Binding-site contacts:
Ligand atom C5 contacts residue ASN709 of chain 1.B at 3.6 Å.
Ligand atom C6 contacts residue ASP796 of chain 1.A at 4.4 Å.
Ligand atom O7 contacts residue ASN709 of chain 1.B at 2.5 Å (h-bond).
Ligand atom O5 contacts residue ASP796 of chain 1.A at 3.7 Å.
Ligand atom N2 contacts residue ASN709 of chain 1.B at 2.9 Å (h-bond).
Ligand atom C1 contacts residue ASN709 of chain 1.B at 1.4 Å.
Ligand atom O5 contacts residue ASN709 of chain 1.B at 2.3 Å (h-bond).
Ligand atom C8 contacts residue GLY1131 of chain 1.B at 3.5 Å.
Ligand atom C8 contacts residue ASN709 of chain 1.B at 4.2 Å.
Ligand atom C2 contacts residue ASN709 of chain 1.B at 2.4 Å.
Ligand atom C4 contacts residue ASN709 of chain 1.B at 4.2 Å.
Ligand atom C7 contacts residue ASN709 of chain 1.B at 2.9 Å.
Ligand atom C3 contacts residue ASN709 of chain 1.B at 3.8 Å.
Ligand atom C1 contacts residue ASP796 of chain 1.A at 4.5 Å.

Sequence of chain 1.A:
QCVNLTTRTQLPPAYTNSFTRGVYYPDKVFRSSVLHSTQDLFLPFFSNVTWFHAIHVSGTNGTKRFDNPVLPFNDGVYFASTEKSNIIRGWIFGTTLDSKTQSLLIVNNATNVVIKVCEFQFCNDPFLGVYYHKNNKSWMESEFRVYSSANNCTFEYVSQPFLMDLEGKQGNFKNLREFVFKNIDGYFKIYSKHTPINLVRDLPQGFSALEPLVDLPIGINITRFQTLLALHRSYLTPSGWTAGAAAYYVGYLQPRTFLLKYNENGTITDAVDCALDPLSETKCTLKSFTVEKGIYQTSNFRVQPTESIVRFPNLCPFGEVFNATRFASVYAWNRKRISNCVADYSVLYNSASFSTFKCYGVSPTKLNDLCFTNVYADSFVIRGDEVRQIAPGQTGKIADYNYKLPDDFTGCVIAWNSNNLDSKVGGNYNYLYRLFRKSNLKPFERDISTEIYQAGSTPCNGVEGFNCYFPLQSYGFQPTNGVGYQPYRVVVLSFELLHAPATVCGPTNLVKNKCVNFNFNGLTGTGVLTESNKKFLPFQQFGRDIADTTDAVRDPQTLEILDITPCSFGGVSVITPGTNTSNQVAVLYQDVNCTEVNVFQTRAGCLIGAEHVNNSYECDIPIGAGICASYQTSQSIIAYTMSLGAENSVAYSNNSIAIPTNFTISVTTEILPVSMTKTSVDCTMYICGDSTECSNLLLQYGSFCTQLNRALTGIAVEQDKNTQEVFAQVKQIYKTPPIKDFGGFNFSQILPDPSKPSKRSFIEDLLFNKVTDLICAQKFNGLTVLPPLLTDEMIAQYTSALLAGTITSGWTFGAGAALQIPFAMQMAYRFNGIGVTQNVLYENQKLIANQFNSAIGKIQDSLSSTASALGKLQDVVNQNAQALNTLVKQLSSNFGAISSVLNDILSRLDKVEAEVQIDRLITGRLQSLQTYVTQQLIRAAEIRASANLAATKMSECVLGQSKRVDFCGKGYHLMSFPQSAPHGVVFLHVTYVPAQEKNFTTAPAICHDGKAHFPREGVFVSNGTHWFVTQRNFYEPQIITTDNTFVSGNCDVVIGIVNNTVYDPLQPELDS

Sequence of chain 1.B:
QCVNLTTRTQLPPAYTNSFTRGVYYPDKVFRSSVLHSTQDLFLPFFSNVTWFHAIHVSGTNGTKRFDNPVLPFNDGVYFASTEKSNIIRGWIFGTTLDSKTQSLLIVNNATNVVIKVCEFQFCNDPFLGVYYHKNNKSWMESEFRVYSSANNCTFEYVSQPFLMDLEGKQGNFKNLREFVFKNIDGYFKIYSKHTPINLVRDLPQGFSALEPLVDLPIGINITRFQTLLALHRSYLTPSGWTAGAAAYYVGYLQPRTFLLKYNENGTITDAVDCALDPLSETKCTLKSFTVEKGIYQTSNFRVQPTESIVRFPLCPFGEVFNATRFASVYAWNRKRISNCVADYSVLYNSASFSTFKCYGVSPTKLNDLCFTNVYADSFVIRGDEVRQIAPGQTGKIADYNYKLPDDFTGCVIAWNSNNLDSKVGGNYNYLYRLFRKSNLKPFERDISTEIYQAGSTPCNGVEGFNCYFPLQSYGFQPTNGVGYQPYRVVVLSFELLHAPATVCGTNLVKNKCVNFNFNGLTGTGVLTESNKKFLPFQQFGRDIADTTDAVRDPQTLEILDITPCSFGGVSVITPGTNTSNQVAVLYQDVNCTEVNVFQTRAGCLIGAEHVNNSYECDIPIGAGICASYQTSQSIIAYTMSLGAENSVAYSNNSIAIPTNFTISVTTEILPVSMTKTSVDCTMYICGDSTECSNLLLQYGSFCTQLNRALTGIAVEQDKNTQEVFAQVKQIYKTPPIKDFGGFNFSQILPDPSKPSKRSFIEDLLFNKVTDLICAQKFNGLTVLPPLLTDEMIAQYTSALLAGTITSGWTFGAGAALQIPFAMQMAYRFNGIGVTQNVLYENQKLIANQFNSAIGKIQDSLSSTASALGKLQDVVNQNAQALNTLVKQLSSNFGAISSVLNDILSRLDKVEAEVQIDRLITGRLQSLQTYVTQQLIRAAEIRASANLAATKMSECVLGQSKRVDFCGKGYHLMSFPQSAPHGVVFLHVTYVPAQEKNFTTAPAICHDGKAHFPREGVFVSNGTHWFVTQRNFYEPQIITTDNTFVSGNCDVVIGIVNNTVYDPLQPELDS

The small molecule below binds the protein below.
Small molecule (SMILES): CC(=O)N[C@@H]1[C@@H](O)[C@H](O)[C@@H](CO)O[C@H]1O